Sequence of chain 14.E:
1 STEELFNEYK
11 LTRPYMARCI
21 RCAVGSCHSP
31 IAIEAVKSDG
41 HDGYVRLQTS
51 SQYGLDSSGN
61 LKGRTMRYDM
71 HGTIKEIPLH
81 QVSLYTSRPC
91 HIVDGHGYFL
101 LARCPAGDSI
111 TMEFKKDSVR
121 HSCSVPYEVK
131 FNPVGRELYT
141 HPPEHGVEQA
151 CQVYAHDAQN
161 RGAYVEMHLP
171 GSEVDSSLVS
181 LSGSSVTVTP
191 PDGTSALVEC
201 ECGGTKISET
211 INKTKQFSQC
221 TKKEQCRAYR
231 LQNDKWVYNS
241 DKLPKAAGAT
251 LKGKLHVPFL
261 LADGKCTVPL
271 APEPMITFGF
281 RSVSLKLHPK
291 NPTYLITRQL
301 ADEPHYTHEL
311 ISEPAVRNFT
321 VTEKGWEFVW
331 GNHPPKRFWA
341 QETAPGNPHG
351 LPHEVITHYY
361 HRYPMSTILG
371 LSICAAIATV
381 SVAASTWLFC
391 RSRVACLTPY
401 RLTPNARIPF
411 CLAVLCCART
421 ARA

The protein below binds the small molecule below.
Small molecule (SMILES): CC(=O)N[C@@H]1[C@@H](O)[C@H](O)[C@@H](CO)O[C@H]1O

Binding-site contacts:
Ligand atom C3 contacts residue ASN212 of chain 14.E at 3.8 Å.
Ligand atom O5 contacts residue ASN212 of chain 14.E at 2.4 Å (h-bond).
Ligand atom C7 contacts residue ASN212 of chain 14.E at 3.9 Å.
Ligand atom C1 contacts residue ILE211 of chain 14.E at 4.2 Å (hydrophobic).
Ligand atom N2 contacts residue ASN212 of chain 14.E at 2.9 Å (h-bond).
Ligand atom N2 contacts residue ILE211 of chain 14.E at 4.3 Å.
Ligand atom C2 contacts residue ASN212 of chain 14.E at 2.4 Å.
Ligand atom C1 contacts residue ASN212 of chain 14.E at 1.4 Å.
Ligand atom C4 contacts residue ASN212 of chain 14.E at 4.2 Å.
Ligand atom C5 contacts residue ASN212 of chain 14.E at 3.7 Å.
Ligand atom O7 contacts residue ASN212 of chain 14.E at 4.5 Å.